Sequence of chain 1.A:
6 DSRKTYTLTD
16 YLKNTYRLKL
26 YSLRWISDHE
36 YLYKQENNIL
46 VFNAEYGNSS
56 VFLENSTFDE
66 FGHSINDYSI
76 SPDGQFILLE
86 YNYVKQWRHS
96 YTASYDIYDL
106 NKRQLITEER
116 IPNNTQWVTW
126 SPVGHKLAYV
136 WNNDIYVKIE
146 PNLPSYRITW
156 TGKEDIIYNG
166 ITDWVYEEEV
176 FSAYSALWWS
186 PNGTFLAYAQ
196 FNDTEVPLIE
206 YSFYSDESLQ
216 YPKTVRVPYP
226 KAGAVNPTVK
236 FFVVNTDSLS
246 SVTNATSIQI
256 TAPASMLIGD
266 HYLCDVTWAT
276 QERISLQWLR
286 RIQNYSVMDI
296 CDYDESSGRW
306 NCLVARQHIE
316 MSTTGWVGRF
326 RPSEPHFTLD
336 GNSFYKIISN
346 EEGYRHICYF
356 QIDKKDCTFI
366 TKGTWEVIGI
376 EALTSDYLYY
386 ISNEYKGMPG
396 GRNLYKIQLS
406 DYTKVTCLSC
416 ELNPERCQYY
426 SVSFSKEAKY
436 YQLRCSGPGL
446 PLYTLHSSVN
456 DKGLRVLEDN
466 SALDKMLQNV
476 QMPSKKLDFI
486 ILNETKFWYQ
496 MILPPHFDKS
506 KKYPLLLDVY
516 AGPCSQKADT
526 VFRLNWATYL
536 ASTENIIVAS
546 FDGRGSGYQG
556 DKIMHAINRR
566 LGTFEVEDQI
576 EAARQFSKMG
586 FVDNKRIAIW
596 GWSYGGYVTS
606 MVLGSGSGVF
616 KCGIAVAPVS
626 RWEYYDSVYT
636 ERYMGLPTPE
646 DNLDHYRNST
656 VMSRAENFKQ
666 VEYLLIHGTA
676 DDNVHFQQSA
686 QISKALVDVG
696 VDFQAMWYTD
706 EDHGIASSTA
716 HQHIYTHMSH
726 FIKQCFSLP

Binding-site contacts:
Ligand atom C7 contacts residue TRP155 of chain 1.A at 3.9 Å (hydrophobic).
Ligand atom C2 contacts residue TRP155 of chain 1.A at 4.1 Å (hydrophobic).
Ligand atom C8 contacts residue TRP155 of chain 1.A at 3.5 Å (hydrophobic).
Ligand atom C2 contacts residue ASN249 of chain 1.A at 2.3 Å.
Ligand atom C7 contacts residue ASN249 of chain 1.A at 3.4 Å.
Ligand atom O7 contacts residue THR156 of chain 1.A at 3.3 Å.
Ligand atom O3 contacts residue TRP155 of chain 1.A at 4.3 Å.
Ligand atom C5 contacts residue ASN249 of chain 1.A at 3.6 Å.
Ligand atom O7 contacts residue ASN249 of chain 1.A at 3.5 Å (h-bond).
Ligand atom C7 contacts residue THR156 of chain 1.A at 4.0 Å.
Ligand atom C8 contacts residue THR156 of chain 1.A at 4.4 Å.
Ligand atom N2 contacts residue ASN249 of chain 1.A at 2.8 Å (h-bond).
Ligand atom O5 contacts residue ASN249 of chain 1.A at 2.3 Å (h-bond).
Ligand atom C8 contacts residue ASN249 of chain 1.A at 4.5 Å.
Ligand atom N2 contacts residue TRP155 of chain 1.A at 3.3 Å.
Ligand atom C3 contacts residue TRP155 of chain 1.A at 3.9 Å (hydrophobic).
Ligand atom C1 contacts residue TRP155 of chain 1.A at 3.7 Å (hydrophobic).
Ligand atom C1 contacts residue ASN249 of chain 1.A at 1.4 Å.
Ligand atom C3 contacts residue ASN249 of chain 1.A at 3.7 Å.
Ligand atom C4 contacts residue ASN249 of chain 1.A at 4.1 Å.

A protein and the small-molecule ligand that binds it are described below.
Small molecule (SMILES): CC(=O)N[C@H]1[C@H](O[C@H]2[C@H](O)[C@@H](NC(C)=O)CO[C@@H]2CO)O[C@H](CO)[C@@H](O)[C@@H]1O